Binding-site contacts:
Ligand atom C1A contacts residue MET220 of chain 1.A at 4.3 Å (hydrophobic).
Ligand atom O2 contacts residue GLN141 of chain 1.A at 4.2 Å.
Ligand atom CA contacts residue THR176 of chain 1.A at 4.3 Å.
Ligand atom C2A contacts residue MET220 of chain 1.A at 3.8 Å (hydrophobic).
Ligand atom OAC contacts residue GLY219 of chain 1.A at 3.9 Å.
Ligand atom C1A contacts residue PRO222 of chain 1.A at 4.3 Å (hydrophobic).
Ligand atom CG contacts residue PHE142 of chain 1.A at 4.1 Å (hydrophobic).
Ligand atom CA contacts residue GLN141 of chain 1.A at 3.3 Å.
Ligand atom O2 contacts residue GLY71 of chain 1.A at 3.5 Å.
Ligand atom C2A contacts residue PRO222 of chain 1.A at 3.4 Å (hydrophobic).
Ligand atom C2A contacts residue THR176 of chain 1.A at 4.3 Å.
Ligand atom CA contacts residue LYS40 of chain 1.A at 3.8 Å.
Ligand atom OAC contacts residue PRO222 of chain 1.A at 4.4 Å.
Ligand atom CA contacts residue THR73 of chain 1.A at 4.0 Å.
Ligand atom C contacts residue THR69 of chain 1.A at 3.4 Å.
Ligand atom O1 contacts residue GLY71 of chain 1.A at 4.0 Å.
Ligand atom O2 contacts residue ASN72 of chain 1.A at 3.2 Å (h-bond).
Ligand atom C2A contacts residue GLY221 of chain 1.A at 4.0 Å.
Ligand atom C1A contacts residue PHE142 of chain 1.A at 4.3 Å (hydrophobic).
Ligand atom O1 contacts residue THR73 of chain 1.A at 3.6 Å.
Ligand atom C1A contacts residue GLY219 of chain 1.A at 3.3 Å.
Ligand atom C2A contacts residue PHE142 of chain 1.A at 4.3 Å (hydrophobic).
Ligand atom O2 contacts residue LYS40 of chain 1.A at 3.7 Å.
Ligand atom CB contacts residue GLY219 of chain 1.A at 4.1 Å.
Ligand atom C2A contacts residue GLY219 of chain 1.A at 3.3 Å.
Ligand atom O1 contacts residue GLN141 of chain 1.A at 2.9 Å (h-bond).
Ligand atom CG contacts residue GLY219 of chain 1.A at 3.3 Å.
Ligand atom O2 contacts residue THR73 of chain 1.A at 3.1 Å (h-bond).
Ligand atom O1 contacts residue THR69 of chain 1.A at 2.5 Å (h-bond).
Ligand atom C2A contacts residue GLY175 of chain 1.A at 3.3 Å.
Ligand atom O1 contacts residue SER70 of chain 1.A at 4.3 Å.
Ligand atom O2 contacts residue THR69 of chain 1.A at 3.7 Å.
Ligand atom C contacts residue LYS40 of chain 1.A at 4.2 Å.
Ligand atom C contacts residue THR73 of chain 1.A at 3.4 Å.
Ligand atom C contacts residue ASN72 of chain 1.A at 4.4 Å.
Ligand atom C1A contacts residue GLY175 of chain 1.A at 4.5 Å.
Ligand atom OAC contacts residue MET220 of chain 1.A at 4.4 Å.
Ligand atom C contacts residue GLY71 of chain 1.A at 4.2 Å.
Ligand atom C contacts residue GLN141 of chain 1.A at 3.5 Å.

This protein binds this small molecule.
Small molecule (SMILES): CC(=O)CCCC(=O)O

Sequence of chain 1.A:
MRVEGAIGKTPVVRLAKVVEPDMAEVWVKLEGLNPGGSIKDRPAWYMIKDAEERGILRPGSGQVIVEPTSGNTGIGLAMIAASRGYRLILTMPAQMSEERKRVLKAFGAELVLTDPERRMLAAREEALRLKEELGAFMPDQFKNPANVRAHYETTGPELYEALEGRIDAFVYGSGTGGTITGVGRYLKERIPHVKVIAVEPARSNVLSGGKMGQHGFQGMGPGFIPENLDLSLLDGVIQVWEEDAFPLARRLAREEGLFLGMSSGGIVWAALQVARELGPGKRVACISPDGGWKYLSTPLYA